The protein below binds the small molecule below.
Small molecule (SMILES): CCCOc1cc([C@]2(C)CNC(=O)O2)ccc1OC

Binding-site contacts:
Ligand atom C14 contacts residue GLN313 of chain 1.A at 4.0 Å.
Ligand atom C9 contacts residue GLN313 of chain 1.A at 4.0 Å.
Ligand atom C15 contacts residue SER312 of chain 1.A at 3.7 Å.
Ligand atom C9 contacts residue PHE316 of chain 1.A at 3.3 Å (hydrophobic).
Ligand atom C7 contacts residue PHE316 of chain 1.A at 4.0 Å (hydrophobic).
Ligand atom O10 contacts residue GLN313 of chain 1.A at 3.0 Å (h-bond).
Ligand atom C16 contacts residue SER312 of chain 1.A at 3.9 Å.
Ligand atom N3 contacts residue HIS104 of chain 1.A at 4.0 Å.
Ligand atom C8 contacts residue TYR103 of chain 1.A at 3.8 Å (hydrophobic).
Ligand atom C7 contacts residue TYR103 of chain 1.A at 3.8 Å (hydrophobic).
Ligand atom O13 contacts residue GLN313 of chain 1.A at 3.2 Å (h-bond).
Ligand atom C11 contacts residue ILE280 of chain 1.A at 3.9 Å (hydrophobic).
Ligand atom C11 contacts residue TRP276 of chain 1.A at 4.0 Å (hydrophobic).
Ligand atom C16 contacts residue GLN313 of chain 1.A at 3.6 Å.
Ligand atom C14 contacts residue LEU380 of chain 1.A at 3.6 Å (hydrophobic).
Ligand atom C15 contacts residue MET301 of chain 1.A at 4.0 Å (hydrophobic).
Ligand atom C15 contacts residue GLN313 of chain 1.A at 3.6 Å.
Ligand atom C11 contacts residue THR277 of chain 1.A at 3.7 Å.
Ligand atom C8 contacts residue ASN265 of chain 1.A at 3.6 Å.
Ligand atom C16 contacts residue MET281 of chain 1.A at 3.4 Å (hydrophobic).
Ligand atom C17 contacts residue PHE316 of chain 1.A at 3.5 Å (hydrophobic).
Ligand atom C6 contacts residue PHE316 of chain 1.A at 3.8 Å (hydrophobic).
Ligand atom C18 contacts residue LEU263 of chain 1.A at 3.5 Å (hydrophobic).
Ligand atom O13 contacts residue PHE316 of chain 1.A at 3.5 Å.
Ligand atom C14 contacts residue PHE316 of chain 1.A at 3.7 Å (hydrophobic).
Ligand atom C12 contacts residue PHE316 of chain 1.A at 3.3 Å (hydrophobic).
Ligand atom C8 contacts residue PHE316 of chain 1.A at 3.9 Å (hydrophobic).
Ligand atom C4 contacts residue PHE284 of chain 1.A at 3.6 Å (hydrophobic).
Ligand atom O10 contacts residue PHE316 of chain 1.A at 3.7 Å.
Ligand atom C11 contacts residue ASN265 of chain 1.A at 3.8 Å.
Ligand atom O19 contacts residue PHE284 of chain 1.A at 3.6 Å.
Ligand atom C9 contacts residue ILE280 of chain 1.A at 3.8 Å (hydrophobic).
Ligand atom C16 contacts residue PHE284 of chain 1.A at 4.0 Å (hydrophobic).
Ligand atom N3 contacts residue PHE284 of chain 1.A at 4.0 Å.
Ligand atom O19 contacts residue LEU380 of chain 1.A at 3.8 Å.
Ligand atom C2 contacts residue HIS104 of chain 1.A at 3.8 Å.
Ligand atom C12 contacts residue ILE280 of chain 1.A at 4.0 Å (hydrophobic).
Ligand atom C11 contacts residue GLN313 of chain 1.A at 3.7 Å.
Ligand atom O10 contacts residue ILE280 of chain 1.A at 3.5 Å.
Ligand atom C2 contacts residue ILE280 of chain 1.A at 4.0 Å (hydrophobic).

Sequence of chain 1.A:
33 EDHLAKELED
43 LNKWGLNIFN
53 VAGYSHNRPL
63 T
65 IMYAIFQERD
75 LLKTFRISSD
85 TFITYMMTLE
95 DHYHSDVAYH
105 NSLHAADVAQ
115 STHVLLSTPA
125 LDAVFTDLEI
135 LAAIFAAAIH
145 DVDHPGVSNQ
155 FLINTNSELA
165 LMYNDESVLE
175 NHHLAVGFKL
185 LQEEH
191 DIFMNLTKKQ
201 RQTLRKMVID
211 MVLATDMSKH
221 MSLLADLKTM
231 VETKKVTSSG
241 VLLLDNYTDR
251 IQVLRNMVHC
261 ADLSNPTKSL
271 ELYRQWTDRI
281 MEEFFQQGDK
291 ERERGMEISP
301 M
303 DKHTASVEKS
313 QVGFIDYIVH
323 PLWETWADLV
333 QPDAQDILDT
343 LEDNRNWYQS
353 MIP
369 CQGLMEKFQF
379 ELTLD